Sequence of chain 1.B:
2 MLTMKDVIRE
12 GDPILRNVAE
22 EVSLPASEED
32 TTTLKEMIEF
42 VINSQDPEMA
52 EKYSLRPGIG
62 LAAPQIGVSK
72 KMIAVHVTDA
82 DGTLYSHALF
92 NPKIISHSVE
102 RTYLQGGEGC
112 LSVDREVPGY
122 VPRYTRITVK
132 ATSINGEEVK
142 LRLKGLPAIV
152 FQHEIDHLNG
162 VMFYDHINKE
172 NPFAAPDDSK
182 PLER

This protein binds this small molecule.
Small molecule (SMILES): CCCCC[C@H](CC(=O)NO)C(=O)N[C@H](C(=O)N1CCC[C@H]1CO)C(C)C

Binding-site contacts:
Ligand atom C5 contacts residue GLY61 of chain 1.B at 3.2 Å.
Ligand atom N1 contacts residue GLU155 of chain 1.B at 2.7 Å (salt-bridge).
Ligand atom O20 contacts residue GLY110 of chain 1.B at 2.7 Å (h-bond).
Ligand atom O2 contacts residue HIS158 of chain 1.B at 2.8 Å (h-bond).
Ligand atom O2 contacts residue ZN1 of chain 1.G at 2.2 Å.
Ligand atom C10 contacts residue ILE150 of chain 1.B at 3.7 Å (hydrophobic).
Ligand atom C3 contacts residue LEU112 of chain 1.B at 3.8 Å (hydrophobic).
Ligand atom C3 contacts residue HIS154 of chain 1.B at 3.5 Å.
Ligand atom C11 contacts residue LEU105 of chain 1.B at 3.6 Å (hydrophobic).
Ligand atom O13 contacts residue ILE60 of chain 1.B at 2.9 Å (h-bond).
Ligand atom O4 contacts residue LEU112 of chain 1.B at 2.7 Å (h-bond).
Ligand atom O4 contacts residue ZN1 of chain 1.G at 2.4 Å.
Ligand atom C3 contacts residue GLN66 of chain 1.B at 3.7 Å.
Ligand atom O2 contacts residue GLN66 of chain 1.B at 2.7 Å (h-bond).
Ligand atom C26 contacts residue GLY108 of chain 1.B at 3.7 Å.
Ligand atom O20 contacts residue GLU109 of chain 1.B at 3.6 Å.
Ligand atom C3 contacts residue GLU155 of chain 1.B at 3.7 Å.
Ligand atom C3 contacts residue ZN1 of chain 1.G at 2.9 Å.
Ligand atom C9 contacts residue VAL151 of chain 1.B at 3.8 Å (hydrophobic).
Ligand atom C18 contacts residue LEU112 of chain 1.B at 3.9 Å (hydrophobic).
Ligand atom C9 contacts residue HIS154 of chain 1.B at 3.9 Å.
Ligand atom O2 contacts residue HIS154 of chain 1.B at 3.1 Å (h-bond).
Ligand atom N1 contacts residue GLY61 of chain 1.B at 3.3 Å (h-bond).
Ligand atom O4 contacts residue HIS154 of chain 1.B at 3.5 Å (h-bond).
Ligand atom N1 contacts residue ZN1 of chain 1.G at 2.8 Å.
Ligand atom C18 contacts residue ARG57 of chain 1.B at 3.6 Å.
Ligand atom C18 contacts residue PRO58 of chain 1.B at 3.7 Å (hydrophobic).
Ligand atom C7 contacts residue GLU155 of chain 1.B at 3.5 Å.
Ligand atom N1 contacts residue HIS154 of chain 1.B at 3.3 Å (h-bond).
Ligand atom N14 contacts residue GLY110 of chain 1.B at 3.2 Å (h-bond).
Ligand atom O4 contacts residue CYS111 of chain 1.B at 3.3 Å.
Ligand atom O4 contacts residue GLN66 of chain 1.B at 3.2 Å (h-bond).
Ligand atom C3 contacts residue GLY61 of chain 1.B at 3.6 Å.
Ligand atom C10 contacts residue GLU109 of chain 1.B at 3.6 Å.
Ligand atom O27 contacts residue GLY108 of chain 1.B at 2.9 Å (h-bond).
Ligand atom N1 contacts residue GLN66 of chain 1.B at 3.4 Å (h-bond).
Ligand atom O13 contacts residue GLY59 of chain 1.B at 3.2 Å.
Ligand atom O2 contacts residue GLU155 of chain 1.B at 2.7 Å (salt-bridge).
Ligand atom C11 contacts residue ILE150 of chain 1.B at 3.7 Å (hydrophobic).
Ligand atom C6 contacts residue GLY110 of chain 1.B at 3.6 Å.